Sequence of chain 1.C:
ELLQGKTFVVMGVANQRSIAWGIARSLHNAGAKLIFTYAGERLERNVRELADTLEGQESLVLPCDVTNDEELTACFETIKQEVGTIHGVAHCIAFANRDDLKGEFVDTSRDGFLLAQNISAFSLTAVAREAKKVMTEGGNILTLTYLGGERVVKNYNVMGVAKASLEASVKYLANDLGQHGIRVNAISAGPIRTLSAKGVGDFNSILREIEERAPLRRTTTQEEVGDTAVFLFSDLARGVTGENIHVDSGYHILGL

A protein and the small-molecule ligand that binds it are described below.
Small molecule (SMILES): Cc1c(CN(C)C(=O)/C=C/c2cnc3c(c2)CCC(=O)N3)c2ccccc2n1C

Binding-site contacts:
Ligand atom C22 contacts residue ASN156 of chain 1.C at 3.9 Å.
Ligand atom C42 contacts residue ARG99 of chain 1.C at 3.3 Å.
Ligand atom C36 contacts residue SER197 of chain 1.C at 3.6 Å.
Ligand atom C39 contacts residue SER197 of chain 1.C at 3.3 Å.
Ligand atom C33 contacts residue TYR147 of chain 1.C at 3.7 Å (hydrophobic).
Ligand atom N32 contacts residue TYR157 of chain 1.C at 3.5 Å.
Ligand atom C33 contacts residue TYR157 of chain 1.C at 3.6 Å (hydrophobic).
Ligand atom N44 contacts residue PHE96 of chain 1.C at 3.5 Å.
Ligand atom O35 contacts residue TYR157 of chain 1.C at 2.5 Å (h-bond).
Ligand atom C34 contacts residue NDP1 of chain 1.J at 3.5 Å.
Ligand atom C31 contacts residue NDP1 of chain 1.J at 3.8 Å.
Ligand atom C43 contacts residue ALA97 of chain 1.C at 3.8 Å (hydrophobic).
Ligand atom C47 contacts residue MET160 of chain 1.C at 3.9 Å (hydrophobic).
Ligand atom C24 contacts residue VAL201 of chain 1.C at 3.7 Å (hydrophobic).
Ligand atom C29 contacts residue VAL154 of chain 1.C at 3.8 Å (hydrophobic).
Ligand atom C24 contacts residue TYR157 of chain 1.C at 3.7 Å (hydrophobic).
Ligand atom C47 contacts residue PHE96 of chain 1.C at 3.6 Å (hydrophobic).
Ligand atom C21 contacts residue VAL201 of chain 1.C at 3.8 Å (hydrophobic).
Ligand atom O48 contacts residue PHE96 of chain 1.C at 3.5 Å.
Ligand atom C25 contacts residue TYR157 of chain 1.C at 3.5 Å (hydrophobic).
Ligand atom C31 contacts residue SER197 of chain 1.C at 3.6 Å.
Ligand atom C45 contacts residue ALA97 of chain 1.C at 3.3 Å (hydrophobic).
Ligand atom C34 contacts residue TYR157 of chain 1.C at 3.4 Å (hydrophobic).
Ligand atom C47 contacts residue ALA97 of chain 1.C at 3.5 Å (hydrophobic).
Ligand atom C20 contacts residue VAL201 of chain 1.C at 3.5 Å (hydrophobic).
Ligand atom C22 contacts residue TYR157 of chain 1.C at 3.8 Å (hydrophobic).
Ligand atom C43 contacts residue PHE96 of chain 1.C at 3.8 Å (hydrophobic).
Ligand atom C25 contacts residue VAL201 of chain 1.C at 3.5 Å (hydrophobic).
Ligand atom C21 contacts residue TYR157 of chain 1.C at 3.7 Å (hydrophobic).
Ligand atom C30 contacts residue PRO192 of chain 1.C at 3.8 Å (hydrophobic).
Ligand atom C33 contacts residue NDP1 of chain 1.J at 3.4 Å.
Ligand atom C29 contacts residue TYR147 of chain 1.C at 3.5 Å (hydrophobic).
Ligand atom C23 contacts residue TYR157 of chain 1.C at 3.8 Å (hydrophobic).
Ligand atom C30 contacts residue NDP1 of chain 1.J at 3.3 Å.
Ligand atom N46 contacts residue PHE96 of chain 1.C at 3.4 Å.
Ligand atom O35 contacts residue NDP1 of chain 1.J at 2.6 Å (h-bond).
Ligand atom C20 contacts residue TYR157 of chain 1.C at 3.5 Å (hydrophobic).
Ligand atom N44 contacts residue ALA97 of chain 1.C at 2.8 Å (h-bond).
Ligand atom N46 contacts residue ALA97 of chain 1.C at 2.8 Å (h-bond).
Ligand atom C30 contacts residue TYR147 of chain 1.C at 3.7 Å (hydrophobic).